Sequence of chain 2.C:
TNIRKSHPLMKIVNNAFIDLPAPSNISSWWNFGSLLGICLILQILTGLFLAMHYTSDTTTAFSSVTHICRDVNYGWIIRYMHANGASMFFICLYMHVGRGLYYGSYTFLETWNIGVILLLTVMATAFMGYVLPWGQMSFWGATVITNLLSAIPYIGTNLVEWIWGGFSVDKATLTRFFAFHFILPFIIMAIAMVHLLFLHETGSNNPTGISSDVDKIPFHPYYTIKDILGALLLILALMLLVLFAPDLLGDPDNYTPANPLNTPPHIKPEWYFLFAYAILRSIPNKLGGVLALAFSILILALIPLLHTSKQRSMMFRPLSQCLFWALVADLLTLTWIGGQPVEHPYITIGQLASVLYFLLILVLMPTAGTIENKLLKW

Binding-site contacts:
Ligand atom O2 contacts residue PHE128 of chain 2.C at 3.6 Å.
Ligand atom O4 contacts residue PRO270 of chain 2.C at 3.4 Å.
Ligand atom C13 contacts residue ILE146 of chain 2.C at 3.6 Å (hydrophobic).
Ligand atom C1 contacts residue LEU294 of chain 2.C at 3.5 Å (hydrophobic).
Ligand atom C10 contacts residue PHE274 of chain 2.C at 3.4 Å (hydrophobic).
Ligand atom C22 contacts residue PHE128 of chain 2.C at 3.5 Å (hydrophobic).
Ligand atom C15 contacts residue GLY142 of chain 2.C at 3.6 Å.
Ligand atom O2 contacts residue ILE146 of chain 2.C at 3.3 Å.
Ligand atom N1 contacts residue LEU294 of chain 2.C at 3.5 Å.
Ligand atom C22 contacts residue ALA143 of chain 2.C at 3.3 Å (hydrophobic).
Ligand atom O5 contacts residue GLY142 of chain 2.C at 3.4 Å.
Ligand atom C9 contacts residue PHE128 of chain 2.C at 3.7 Å (hydrophobic).
Ligand atom C15 contacts residue PRO270 of chain 2.C at 3.4 Å (hydrophobic).
Ligand atom O4 contacts residue GLU271 of chain 2.C at 3.4 Å (salt-bridge).
Ligand atom N3 contacts residue PRO270 of chain 2.C at 3.5 Å.
Ligand atom C15 contacts residue LYS269 of chain 2.C at 3.4 Å.
Ligand atom C9 contacts residue PHE274 of chain 2.C at 3.3 Å (hydrophobic).
Ligand atom C14 contacts residue GLY142 of chain 2.C at 3.7 Å.
Ligand atom O4 contacts residue PHE274 of chain 2.C at 3.5 Å.
Ligand atom O5 contacts residue ALA143 of chain 2.C at 3.6 Å.
Ligand atom C22 contacts residue VAL132 of chain 2.C at 3.4 Å (hydrophobic).
Ligand atom C15 contacts residue MET138 of chain 2.C at 3.6 Å (hydrophobic).
Ligand atom N3 contacts residue ILE146 of chain 2.C at 3.6 Å.
Ligand atom C3 contacts residue LEU294 of chain 2.C at 3.4 Å (hydrophobic).
Ligand atom O5 contacts residue PHE128 of chain 2.C at 3.6 Å.
Ligand atom C13 contacts residue PRO270 of chain 2.C at 3.7 Å (hydrophobic).
Ligand atom C20 contacts residue TYR273 of chain 2.C at 3.6 Å (hydrophobic).
Ligand atom C4 contacts residue ILE298 of chain 2.C at 3.6 Å (hydrophobic).
Ligand atom C22 contacts residue GLY142 of chain 2.C at 3.6 Å.
Ligand atom C16 contacts residue PRO270 of chain 2.C at 3.6 Å (hydrophobic).
Ligand atom C8 contacts residue PHE274 of chain 2.C at 3.5 Å (hydrophobic).
Ligand atom C21 contacts residue TYR131 of chain 2.C at 3.5 Å (hydrophobic).
Ligand atom C20 contacts residue PHE274 of chain 2.C at 3.4 Å (hydrophobic).
Ligand atom O3 contacts residue TYR131 of chain 2.C at 3.4 Å.
Ligand atom C10 contacts residue ILE146 of chain 2.C at 3.4 Å (hydrophobic).
Ligand atom C20 contacts residue GLU271 of chain 2.C at 3.1 Å.
Ligand atom C11 contacts residue PHE274 of chain 2.C at 3.6 Å (hydrophobic).
Ligand atom C14 contacts residue PRO270 of chain 2.C at 3.7 Å (hydrophobic).
Ligand atom C22 contacts residue SER139 of chain 2.C at 3.5 Å.
Ligand atom C21 contacts residue PHE128 of chain 2.C at 3.6 Å (hydrophobic).

This small molecule binds to this protein.
Small molecule (SMILES): CO/C=C(/C(=O)OC)c1ccccc1Oc1cc(Oc2ccccc2C#N)ncn1